Binding-site contacts:
Ligand atom C4 contacts residue ASN1213 of chain 1.E at 4.3 Å.
Ligand atom C2 contacts residue ASN1213 of chain 1.E at 2.4 Å.
Ligand atom C8 contacts residue SER776 of chain 1.E at 3.8 Å.
Ligand atom C1 contacts residue TYR1211 of chain 1.E at 4.3 Å (hydrophobic).
Ligand atom C2 contacts residue TYR1211 of chain 1.E at 4.2 Å (hydrophobic).
Ligand atom C3 contacts residue VAL1209 of chain 1.E at 3.7 Å (hydrophobic).
Ligand atom C7 contacts residue VAL1209 of chain 1.E at 3.9 Å (hydrophobic).
Ligand atom C8 contacts residue GLN1212 of chain 1.E at 4.3 Å.
Ligand atom C3 contacts residue ASN1213 of chain 1.E at 3.7 Å.
Ligand atom C8 contacts residue THR1210 of chain 1.E at 4.5 Å.
Ligand atom C1 contacts residue ASN1213 of chain 1.E at 1.4 Å.
Ligand atom C7 contacts residue ASN1213 of chain 1.E at 3.8 Å.
Ligand atom O5 contacts residue ASN1213 of chain 1.E at 2.4 Å (h-bond).
Ligand atom N2 contacts residue TYR1211 of chain 1.E at 3.1 Å (h-bond).
Ligand atom O7 contacts residue ASN1213 of chain 1.E at 4.3 Å.
Ligand atom N2 contacts residue ASN1213 of chain 1.E at 2.8 Å (h-bond).
Ligand atom O6 contacts residue VAL1209 of chain 1.E at 3.5 Å.
Ligand atom O3 contacts residue VAL1209 of chain 1.E at 2.9 Å (h-bond).
Ligand atom C1 contacts residue VAL1209 of chain 1.E at 4.1 Å (hydrophobic).
Ligand atom N2 contacts residue VAL1209 of chain 1.E at 3.7 Å.
Ligand atom C8 contacts residue VAL1209 of chain 1.E at 4.0 Å (hydrophobic).
Ligand atom O6 contacts residue PRO1161 of chain 1.E at 4.0 Å.
Ligand atom C2 contacts residue VAL1209 of chain 1.E at 4.3 Å (hydrophobic).
Ligand atom C7 contacts residue TYR1211 of chain 1.E at 3.8 Å (hydrophobic).
Ligand atom C5 contacts residue ASN1213 of chain 1.E at 3.7 Å.
Ligand atom C5 contacts residue VAL1209 of chain 1.E at 3.8 Å (hydrophobic).
Ligand atom C8 contacts residue TYR1211 of chain 1.E at 3.5 Å (hydrophobic).
Ligand atom O5 contacts residue VAL1209 of chain 1.E at 3.8 Å.
Ligand atom C6 contacts residue VAL1209 of chain 1.E at 4.0 Å (hydrophobic).

Sequence of chain 1.E:
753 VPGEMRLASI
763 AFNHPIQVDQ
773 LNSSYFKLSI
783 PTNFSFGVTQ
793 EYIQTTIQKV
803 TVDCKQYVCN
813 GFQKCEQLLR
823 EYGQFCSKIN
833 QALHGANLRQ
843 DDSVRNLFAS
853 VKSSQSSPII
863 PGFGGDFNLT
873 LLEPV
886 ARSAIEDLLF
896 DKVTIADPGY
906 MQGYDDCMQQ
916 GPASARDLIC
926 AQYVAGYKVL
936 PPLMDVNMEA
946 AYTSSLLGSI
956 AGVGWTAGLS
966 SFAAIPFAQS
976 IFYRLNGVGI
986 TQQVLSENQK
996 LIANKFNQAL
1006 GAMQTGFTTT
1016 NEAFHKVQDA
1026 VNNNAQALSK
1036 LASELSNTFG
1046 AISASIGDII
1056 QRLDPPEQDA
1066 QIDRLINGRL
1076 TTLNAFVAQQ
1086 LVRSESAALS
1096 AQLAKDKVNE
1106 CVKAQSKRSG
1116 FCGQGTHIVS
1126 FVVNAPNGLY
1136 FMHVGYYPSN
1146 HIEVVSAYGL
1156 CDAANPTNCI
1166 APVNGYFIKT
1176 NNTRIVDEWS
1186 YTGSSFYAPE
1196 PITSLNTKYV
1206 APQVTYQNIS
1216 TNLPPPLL

This protein binds this small molecule.
Small molecule (SMILES): CC(=O)N[C@H]1[C@H](O[C@H]2[C@H](O)[C@@H](NC(C)=O)CO[C@@H]2CO)O[C@H](CO)[C@@H](O)[C@@H]1O